Binding-site contacts:
Ligand atom O5 contacts residue THR156 of chain 9.A at 3.9 Å.
Ligand atom O5 contacts residue MET151 of chain 9.A at 3.9 Å.
Ligand atom O6 contacts residue MET151 of chain 9.A at 4.0 Å.
Ligand atom C3 contacts residue THR156 of chain 9.A at 4.5 Å.
Ligand atom C4 contacts residue ASN154 of chain 9.A at 4.3 Å.
Ligand atom C6 contacts residue MET151 of chain 9.A at 4.0 Å (hydrophobic).
Ligand atom C2 contacts residue ASN154 of chain 9.A at 2.5 Å.
Ligand atom N2 contacts residue ASN154 of chain 9.A at 2.9 Å (h-bond).
Ligand atom C5 contacts residue ASN154 of chain 9.A at 3.7 Å.
Ligand atom C1 contacts residue ASN154 of chain 9.A at 1.4 Å.
Ligand atom C3 contacts residue ASN154 of chain 9.A at 3.8 Å.
Ligand atom C5 contacts residue THR156 of chain 9.A at 4.1 Å.
Ligand atom O7 contacts residue ASN154 of chain 9.A at 4.3 Å.
Ligand atom O5 contacts residue ASN154 of chain 9.A at 2.3 Å (h-bond).
Ligand atom C7 contacts residue ASN154 of chain 9.A at 3.3 Å.
Ligand atom N2 contacts residue THR156 of chain 9.A at 4.3 Å.
Ligand atom C2 contacts residue THR156 of chain 9.A at 4.2 Å.
Ligand atom C1 contacts residue THR156 of chain 9.A at 3.2 Å.
Ligand atom C8 contacts residue ASN154 of chain 9.A at 2.8 Å.

A small-molecule ligand and the protein it binds are described below.
Small molecule (SMILES): CC(=O)N[C@@H]1[C@@H](O)[C@H](O)[C@@H](CO)O[C@H]1O

Sequence of chain 9.A:
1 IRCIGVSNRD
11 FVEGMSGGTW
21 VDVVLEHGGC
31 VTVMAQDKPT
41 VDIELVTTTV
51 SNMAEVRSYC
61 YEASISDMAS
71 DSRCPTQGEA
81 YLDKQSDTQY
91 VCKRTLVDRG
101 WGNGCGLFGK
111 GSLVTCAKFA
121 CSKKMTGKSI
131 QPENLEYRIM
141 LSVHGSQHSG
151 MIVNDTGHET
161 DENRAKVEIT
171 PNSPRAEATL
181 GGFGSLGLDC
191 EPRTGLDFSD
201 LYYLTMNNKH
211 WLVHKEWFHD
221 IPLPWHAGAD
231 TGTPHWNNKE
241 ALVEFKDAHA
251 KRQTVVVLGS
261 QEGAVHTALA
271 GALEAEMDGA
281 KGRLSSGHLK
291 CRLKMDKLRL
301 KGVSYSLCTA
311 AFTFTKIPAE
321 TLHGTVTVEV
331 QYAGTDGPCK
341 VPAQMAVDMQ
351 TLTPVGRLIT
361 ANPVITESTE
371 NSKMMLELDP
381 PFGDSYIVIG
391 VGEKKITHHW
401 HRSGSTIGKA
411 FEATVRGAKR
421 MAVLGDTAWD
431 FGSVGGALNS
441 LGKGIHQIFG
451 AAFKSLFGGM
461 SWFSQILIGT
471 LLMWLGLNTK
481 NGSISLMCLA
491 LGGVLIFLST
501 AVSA